Binding-site contacts:
Ligand atom C4 contacts residue ASN60 of chain 1.BA at 4.2 Å.
Ligand atom O7 contacts residue ASN60 of chain 1.BA at 3.0 Å (h-bond).
Ligand atom C8 contacts residue ASN48 of chain 1.BA at 4.0 Å.
Ligand atom C1 contacts residue ASN60 of chain 1.BA at 1.4 Å.
Ligand atom C6 contacts residue GLU105 of chain 1.BA at 4.0 Å.
Ligand atom N2 contacts residue SER49 of chain 1.BA at 3.4 Å (h-bond).
Ligand atom C8 contacts residue THR47 of chain 1.BA at 3.9 Å.
Ligand atom C7 contacts residue ASN60 of chain 1.BA at 3.1 Å.
Ligand atom C8 contacts residue ASN60 of chain 1.BA at 4.3 Å.
Ligand atom C8 contacts residue SER49 of chain 1.BA at 3.9 Å.
Ligand atom C5 contacts residue GLU105 of chain 1.BA at 3.4 Å.
Ligand atom C2 contacts residue SER49 of chain 1.BA at 4.3 Å.
Ligand atom C3 contacts residue ASN60 of chain 1.BA at 3.7 Å.
Ligand atom O6 contacts residue GLU105 of chain 1.BA at 4.0 Å.
Ligand atom O5 contacts residue GLU105 of chain 1.BA at 3.6 Å (salt-bridge).
Ligand atom C5 contacts residue ASN60 of chain 1.BA at 3.6 Å.
Ligand atom O5 contacts residue ASN60 of chain 1.BA at 2.3 Å (h-bond).
Ligand atom C1 contacts residue SER49 of chain 1.BA at 4.1 Å.
Ligand atom C7 contacts residue SER49 of chain 1.BA at 4.0 Å.
Ligand atom C2 contacts residue ASN60 of chain 1.BA at 2.4 Å.
Ligand atom C4 contacts residue GLU105 of chain 1.BA at 4.5 Å.
Ligand atom C1 contacts residue GLU105 of chain 1.BA at 3.5 Å.
Ligand atom N2 contacts residue ASN60 of chain 1.BA at 2.8 Å (h-bond).

Sequence of chain 1.BA:
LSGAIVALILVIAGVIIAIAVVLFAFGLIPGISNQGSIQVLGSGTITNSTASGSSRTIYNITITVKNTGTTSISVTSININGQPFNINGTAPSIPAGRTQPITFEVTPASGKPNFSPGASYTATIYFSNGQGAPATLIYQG

This protein binds this small molecule.
Small molecule (SMILES): CC(=O)N[C@H]1[C@H](O[C@H]2[C@H](O)[C@@H](NC(C)=O)CO[C@@H]2CO)O[C@H](CO)[C@@H](O)[C@@H]1O